Sequence of chain 1.B:
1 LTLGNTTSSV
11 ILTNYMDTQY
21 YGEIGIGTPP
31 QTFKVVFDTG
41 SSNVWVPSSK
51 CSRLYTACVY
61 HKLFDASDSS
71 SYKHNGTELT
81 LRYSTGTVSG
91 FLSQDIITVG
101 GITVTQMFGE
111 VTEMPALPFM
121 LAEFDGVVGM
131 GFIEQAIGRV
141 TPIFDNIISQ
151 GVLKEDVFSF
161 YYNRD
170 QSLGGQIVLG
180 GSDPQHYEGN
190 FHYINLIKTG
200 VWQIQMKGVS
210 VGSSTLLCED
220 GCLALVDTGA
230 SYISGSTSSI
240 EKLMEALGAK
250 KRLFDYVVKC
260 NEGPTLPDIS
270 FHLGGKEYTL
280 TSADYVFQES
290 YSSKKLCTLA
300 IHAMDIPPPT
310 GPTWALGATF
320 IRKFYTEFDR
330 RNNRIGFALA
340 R

The protein below binds the small molecule below.
Small molecule (SMILES): CCOC[C@@H](CC(C)C)NC(=O)[C@@H]1CNC[C@H](C(=O)N(c2ccc(C(C)C)cn2)C2CC2)[C@@H]1O

Binding-site contacts:
Ligand atom C4 contacts residue TYR83 of chain 1.B at 3.8 Å (hydrophobic).
Ligand atom C8 contacts residue TYR83 of chain 1.B at 3.6 Å (hydrophobic).
Ligand atom O9 contacts residue TYR83 of chain 1.B at 3.4 Å.
Ligand atom C7 contacts residue GLY228 of chain 1.B at 3.6 Å.
Ligand atom C21 contacts residue THR85 of chain 1.B at 3.6 Å.
Ligand atom N6 contacts residue GLY40 of chain 1.B at 3.6 Å.
Ligand atom C18 contacts residue DMS1 of chain 1.G at 3.7 Å.
Ligand atom C2 contacts residue ASP38 of chain 1.B at 3.3 Å.
Ligand atom C34 contacts residue ARG82 of chain 1.B at 3.4 Å.
Ligand atom C1 contacts residue ALA229 of chain 1.B at 3.7 Å (hydrophobic).
Ligand atom O13 contacts residue SER84 of chain 1.B at 2.9 Å (h-bond).
Ligand atom C16 contacts residue ASP38 of chain 1.B at 3.5 Å.
Ligand atom C5 contacts residue ASP226 of chain 1.B at 3.3 Å.
Ligand atom O11 contacts residue GLY228 of chain 1.B at 3.5 Å (h-bond).
Ligand atom C18 contacts residue DMS1 of chain 1.H at 3.1 Å.
Ligand atom N10 contacts residue THR85 of chain 1.B at 3.8 Å.
Ligand atom C1 contacts residue ASP38 of chain 1.B at 3.4 Å.
Ligand atom N6 contacts residue ASP38 of chain 1.B at 2.8 Å (salt-bridge).
Ligand atom N12 contacts residue GLY40 of chain 1.B at 3.0 Å (h-bond).
Ligand atom C24 contacts residue PRO118 of chain 1.B at 3.2 Å (hydrophobic).
Ligand atom C4 contacts residue ASP38 of chain 1.B at 3.5 Å.
Ligand atom C19 contacts residue DMS1 of chain 1.H at 3.4 Å.
Ligand atom C34 contacts residue TYR83 of chain 1.B at 3.6 Å (hydrophobic).
Ligand atom C17 contacts residue TYR83 of chain 1.B at 3.5 Å (hydrophobic).
Ligand atom C1 contacts residue GLY228 of chain 1.B at 3.5 Å.
Ligand atom C5 contacts residue GLY40 of chain 1.B at 3.5 Å.
Ligand atom C19 contacts residue PHE124 of chain 1.B at 3.6 Å (hydrophobic).
Ligand atom O32 contacts residue ARG82 of chain 1.B at 3.5 Å (salt-bridge).
Ligand atom N22 contacts residue THR85 of chain 1.B at 2.8 Å (h-bond).
Ligand atom C1 contacts residue ASP226 of chain 1.B at 3.3 Å.
Ligand atom N6 contacts residue ASP226 of chain 1.B at 2.8 Å (salt-bridge).
Ligand atom O9 contacts residue SER84 of chain 1.B at 2.9 Å (h-bond).
Ligand atom O11 contacts residue DMS1 of chain 1.H at 2.9 Å.
Ligand atom O11 contacts residue THR85 of chain 1.B at 3.4 Å.
Ligand atom O13 contacts residue THR85 of chain 1.B at 3.7 Å.
Ligand atom C24 contacts residue ALA122 of chain 1.B at 3.6 Å (hydrophobic).
Ligand atom C30 contacts residue THR309 of chain 1.B at 3.6 Å.
Ligand atom C15 contacts residue DMS1 of chain 1.H at 3.7 Å.
Ligand atom C16 contacts residue TYR83 of chain 1.B at 3.4 Å (hydrophobic).
Ligand atom C15 contacts residue THR85 of chain 1.B at 3.6 Å.